Sequence of chain 1.E:
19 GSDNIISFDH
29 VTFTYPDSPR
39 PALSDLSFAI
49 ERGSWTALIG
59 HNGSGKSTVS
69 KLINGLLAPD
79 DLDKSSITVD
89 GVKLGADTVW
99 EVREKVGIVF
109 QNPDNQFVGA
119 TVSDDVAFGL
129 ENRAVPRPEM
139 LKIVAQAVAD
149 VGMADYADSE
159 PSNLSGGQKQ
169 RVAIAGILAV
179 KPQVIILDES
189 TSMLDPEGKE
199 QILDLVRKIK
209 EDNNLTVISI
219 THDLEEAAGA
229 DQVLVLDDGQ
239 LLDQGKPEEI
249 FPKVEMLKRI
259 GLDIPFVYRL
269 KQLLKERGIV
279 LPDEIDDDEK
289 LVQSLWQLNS

Binding-site contacts:
Ligand atom O1A contacts residue LYS64 of chain 1.E at 2.9 Å (salt-bridge).
Ligand atom O2B contacts residue ASN60 of chain 1.E at 3.6 Å.
Ligand atom C5 contacts residue PHE31 of chain 1.E at 3.0 Å (hydrophobic).
Ligand atom O1B contacts residue ASN60 of chain 1.E at 3.8 Å.
Ligand atom C1' contacts residue PHE31 of chain 1.E at 3.7 Å (hydrophobic).
Ligand atom N6 contacts residue PHE31 of chain 1.E at 3.7 Å.
Ligand atom O2G contacts residue SER65 of chain 1.E at 3.1 Å.
Ligand atom C2 contacts residue THR66 of chain 1.E at 2.9 Å.
Ligand atom N7 contacts residue PHE31 of chain 1.E at 3.1 Å.
Ligand atom O2A contacts residue SER65 of chain 1.E at 3.1 Å (h-bond).
Ligand atom C4 contacts residue PHE31 of chain 1.E at 3.2 Å (hydrophobic).
Ligand atom O1B contacts residue LYS64 of chain 1.E at 3.4 Å.
Ligand atom O5' contacts residue GLY63 of chain 1.E at 3.6 Å (h-bond).
Ligand atom PB contacts residue LYS64 of chain 1.E at 3.9 Å.
Ligand atom N1 contacts residue PHE31 of chain 1.E at 3.8 Å.
Ligand atom N3 contacts residue THR66 of chain 1.E at 3.8 Å.
Ligand atom O2B contacts residue GLY61 of chain 1.E at 3.5 Å (h-bond).
Ligand atom C4' contacts residue GLY61 of chain 1.E at 3.3 Å.
Ligand atom N3 contacts residue PHE31 of chain 1.E at 3.2 Å.
Ligand atom O1B contacts residue HIS220 of chain 1.E at 3.8 Å.
Ligand atom C3' contacts residue GLY61 of chain 1.E at 3.8 Å.
Ligand atom PG contacts residue GLN109 of chain 1.E at 3.5 Å.
Ligand atom O1A contacts residue SER65 of chain 1.E at 2.6 Å (h-bond).
Ligand atom C2 contacts residue PHE31 of chain 1.E at 3.3 Å (hydrophobic).
Ligand atom O3A contacts residue LYS64 of chain 1.E at 3.0 Å (salt-bridge).
Ligand atom O2G contacts residue GLN109 of chain 1.E at 3.6 Å (h-bond).
Ligand atom C8 contacts residue PHE31 of chain 1.E at 3.4 Å (hydrophobic).
Ligand atom N6 contacts residue LYS69 of chain 1.E at 2.8 Å (salt-bridge).
Ligand atom O3A contacts residue GLY61 of chain 1.E at 3.2 Å (h-bond).
Ligand atom O3' contacts residue GLY61 of chain 1.E at 3.3 Å.
Ligand atom C6 contacts residue THR66 of chain 1.E at 3.7 Å.
Ligand atom N9 contacts residue PHE31 of chain 1.E at 3.3 Å.
Ligand atom N1 contacts residue THR66 of chain 1.E at 2.8 Å (h-bond).
Ligand atom O3G contacts residue GLN109 of chain 1.E at 2.2 Å (h-bond).
Ligand atom O1A contacts residue GLY63 of chain 1.E at 3.5 Å.
Ligand atom O5' contacts residue GLY61 of chain 1.E at 3.3 Å.
Ligand atom C6 contacts residue PHE31 of chain 1.E at 3.3 Å (hydrophobic).
Ligand atom O1G contacts residue SER65 of chain 1.E at 3.2 Å.
Ligand atom PG contacts residue SER65 of chain 1.E at 3.8 Å.
Ligand atom PA contacts residue SER65 of chain 1.E at 3.5 Å.

This small molecule binds to this protein.
Small molecule (SMILES): Nc1ncnc2c1ncn2[C@@H]1O[C@H](CO[P](=O)(O)O[P](=O)(O)NP(=O)(O)O)[C@@H](O)[C@H]1O

Sequence of chain 1.F:
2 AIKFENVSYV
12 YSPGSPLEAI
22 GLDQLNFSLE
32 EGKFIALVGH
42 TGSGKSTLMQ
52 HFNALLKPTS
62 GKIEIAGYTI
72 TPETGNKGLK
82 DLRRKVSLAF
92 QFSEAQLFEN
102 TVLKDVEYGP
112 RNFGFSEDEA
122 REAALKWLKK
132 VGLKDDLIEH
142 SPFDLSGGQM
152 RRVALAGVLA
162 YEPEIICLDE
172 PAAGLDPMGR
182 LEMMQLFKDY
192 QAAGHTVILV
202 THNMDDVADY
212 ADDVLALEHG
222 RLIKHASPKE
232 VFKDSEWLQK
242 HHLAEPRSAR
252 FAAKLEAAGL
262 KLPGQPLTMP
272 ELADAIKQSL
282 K